This small molecule binds to this protein.
Small molecule (SMILES): CC(C)[C@@H]1c2nn(-c3cccc(S(C)(=O)=O)c3)cc2CN1c1ncc(CO)c(C(F)(F)F)n1

Binding-site contacts:
Ligand atom C9 contacts residue MET119 of chain 1.A at 3.4 Å (hydrophobic).
Ligand atom C17 contacts residue LEU81 of chain 1.A at 3.4 Å (hydrophobic).
Ligand atom C17 contacts residue LEU137 of chain 1.A at 3.8 Å (hydrophobic).
Ligand atom C20 contacts residue SER85 of chain 1.A at 3.8 Å.
Ligand atom C8 contacts residue PHE136 of chain 1.A at 3.6 Å (hydrophobic).
Ligand atom O2 contacts residue ARG126 of chain 1.A at 3.6 Å.
Ligand atom C12 contacts residue PHE156 of chain 1.A at 3.7 Å (hydrophobic).
Ligand atom C6 contacts residue PHE78 of chain 1.A at 3.6 Å (hydrophobic).
Ligand atom C5 contacts residue TRP264 of chain 1.A at 3.9 Å (hydrophobic).
Ligand atom O1 contacts residue GLN245 of chain 1.A at 3.3 Å.
Ligand atom C17 contacts residue PHE136 of chain 1.A at 3.5 Å (hydrophobic).
Ligand atom F2 contacts residue PHE75 of chain 1.A at 3.9 Å.
Ligand atom C15 contacts residue PHE136 of chain 1.A at 3.4 Å (hydrophobic).
Ligand atom O2 contacts residue PHE136 of chain 1.A at 3.8 Å.
Ligand atom C1 contacts residue HIS242 of chain 1.A at 3.8 Å.
Ligand atom C15 contacts residue LEU81 of chain 1.A at 3.7 Å (hydrophobic).
Ligand atom C16 contacts residue PHE136 of chain 1.A at 3.5 Å (hydrophobic).
Ligand atom F3 contacts residue PHE75 of chain 1.A at 3.6 Å.
Ligand atom C8 contacts residue ALA82 of chain 1.A at 3.8 Å (hydrophobic).
Ligand atom C19 contacts residue GLU122 of chain 1.A at 3.9 Å.
Ligand atom C20 contacts residue THR123 of chain 1.A at 3.6 Å.
Ligand atom F3 contacts residue LEU152 of chain 1.A at 3.0 Å.
Ligand atom C15 contacts residue SER85 of chain 1.A at 3.8 Å.
Ligand atom C13 contacts residue PHE147 of chain 1.A at 3.9 Å (hydrophobic).
Ligand atom C21 contacts residue LEU152 of chain 1.A at 3.8 Å (hydrophobic).
Ligand atom O2 contacts residue LEU137 of chain 1.A at 3.1 Å (h-bond).
Ligand atom N5 contacts residue MET119 of chain 1.A at 3.3 Å.
Ligand atom C19 contacts residue SER85 of chain 1.A at 3.9 Å.
Ligand atom F1 contacts residue THR79 of chain 1.A at 3.8 Å.
Ligand atom C10 contacts residue MET119 of chain 1.A at 3.4 Å (hydrophobic).
Ligand atom C3 contacts residue LEU152 of chain 1.A at 3.7 Å (hydrophobic).
Ligand atom C5 contacts residue HIS242 of chain 1.A at 3.7 Å.
Ligand atom O1 contacts residue HIS242 of chain 1.A at 3.0 Å (h-bond).
Ligand atom C8 contacts residue LEU81 of chain 1.A at 3.9 Å (hydrophobic).
Ligand atom C14 contacts residue SER85 of chain 1.A at 3.8 Å.
Ligand atom N4 contacts residue PHE136 of chain 1.A at 3.7 Å.
Ligand atom F2 contacts residue THR79 of chain 1.A at 3.5 Å.
Ligand atom F3 contacts residue LEU249 of chain 1.A at 3.8 Å.
Ligand atom C20 contacts residue PHE136 of chain 1.A at 3.8 Å (hydrophobic).
Ligand atom C14 contacts residue PHE136 of chain 1.A at 3.4 Å (hydrophobic).

Sequence of chain 1.A:
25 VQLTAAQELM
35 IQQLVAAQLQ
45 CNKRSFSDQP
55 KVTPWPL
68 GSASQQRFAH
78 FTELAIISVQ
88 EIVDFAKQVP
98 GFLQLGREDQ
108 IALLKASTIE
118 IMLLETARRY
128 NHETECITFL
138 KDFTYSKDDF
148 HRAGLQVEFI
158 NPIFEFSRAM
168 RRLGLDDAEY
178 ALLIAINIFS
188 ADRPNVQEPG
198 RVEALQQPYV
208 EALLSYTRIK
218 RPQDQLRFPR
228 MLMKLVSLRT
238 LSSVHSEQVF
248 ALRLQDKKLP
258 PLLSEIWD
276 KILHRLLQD